Sequence of chain 1.W:
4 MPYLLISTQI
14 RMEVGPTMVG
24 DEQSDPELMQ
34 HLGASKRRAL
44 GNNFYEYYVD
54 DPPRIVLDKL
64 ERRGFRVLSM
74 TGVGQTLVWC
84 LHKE

Binding-site contacts:
Ligand atom O contacts residue GLN78 of chain 1.X at 2.9 Å (h-bond).
Ligand atom CD2 contacts residue GLN78 of chain 1.W at 3.4 Å.
Ligand atom O contacts residue VAL76 of chain 1.X at 3.5 Å (h-bond).
Ligand atom N contacts residue ILE13 of chain 1.W at 2.8 Å (h-bond).
Ligand atom CD2 contacts residue ILE13 of chain 1.W at 3.5 Å (hydrophobic).
Ligand atom CA contacts residue THR79 of chain 1.X at 3.6 Å.
Ligand atom OXT contacts residue GLU195 of chain 1.D at 3.8 Å.
Ligand atom OXT contacts residue GLY77 of chain 1.X at 3.9 Å.
Ligand atom C contacts residue GLN78 of chain 1.X at 3.7 Å.
Ligand atom CE2 contacts residue GLN78 of chain 1.W at 3.5 Å.
Ligand atom OXT contacts residue GLN78 of chain 1.X at 3.9 Å.
Ligand atom CZ contacts residue LEU80 of chain 1.W at 3.8 Å (hydrophobic).
Ligand atom C contacts residue THR79 of chain 1.X at 3.5 Å.
Ligand atom OXT contacts residue GLN78 of chain 1.W at 3.2 Å (h-bond).
Ligand atom CZ contacts residue ILE13 of chain 1.W at 3.9 Å (hydrophobic).
Ligand atom CE2 contacts residue ILE13 of chain 1.W at 3.4 Å (hydrophobic).
Ligand atom CG contacts residue ILE13 of chain 1.W at 3.4 Å (hydrophobic).
Ligand atom CZ contacts residue ARG14 of chain 1.W at 3.8 Å.
Ligand atom CA contacts residue GLN78 of chain 1.W at 3.6 Å.
Ligand atom N contacts residue GLU195 of chain 1.D at 2.8 Å (salt-bridge).
Ligand atom O contacts residue THR79 of chain 1.X at 2.7 Å (h-bond).
Ligand atom CA contacts residue ILE13 of chain 1.W at 3.6 Å (hydrophobic).
Ligand atom CE1 contacts residue VAL76 of chain 1.X at 3.9 Å (hydrophobic).
Ligand atom CE2 contacts residue GLN12 of chain 1.W at 3.9 Å.
Ligand atom CB contacts residue VAL76 of chain 1.X at 3.4 Å (hydrophobic).
Ligand atom CD1 contacts residue ILE13 of chain 1.W at 3.6 Å (hydrophobic).
Ligand atom CD2 contacts residue VAL76 of chain 1.X at 3.4 Å (hydrophobic).
Ligand atom C contacts residue GLN78 of chain 1.W at 3.9 Å.
Ligand atom C contacts residue VAL76 of chain 1.X at 3.9 Å (hydrophobic).
Ligand atom CE1 contacts residue MET15 of chain 1.W at 3.7 Å (hydrophobic).
Ligand atom CZ contacts residue MET15 of chain 1.W at 3.7 Å (hydrophobic).
Ligand atom CG contacts residue VAL76 of chain 1.X at 3.6 Å (hydrophobic).
Ligand atom OXT contacts residue PRO197 of chain 1.D at 3.6 Å.
Ligand atom CD1 contacts residue VAL76 of chain 1.X at 3.5 Å (hydrophobic).
Ligand atom C contacts residue GLY77 of chain 1.X at 4.0 Å.
Ligand atom N contacts residue GLN78 of chain 1.W at 2.8 Å (h-bond).
Ligand atom O contacts residue GLY77 of chain 1.X at 3.8 Å.
Ligand atom CB contacts residue ILE13 of chain 1.W at 4.0 Å (hydrophobic).
Ligand atom CB contacts residue GLN78 of chain 1.W at 3.5 Å.
Ligand atom CE1 contacts residue ILE13 of chain 1.W at 3.9 Å (hydrophobic).

Sequence of chain 1.X:
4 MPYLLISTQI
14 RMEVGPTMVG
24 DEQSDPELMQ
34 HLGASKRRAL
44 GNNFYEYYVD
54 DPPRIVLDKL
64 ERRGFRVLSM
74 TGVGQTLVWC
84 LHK

Sequence of chain 1.D:
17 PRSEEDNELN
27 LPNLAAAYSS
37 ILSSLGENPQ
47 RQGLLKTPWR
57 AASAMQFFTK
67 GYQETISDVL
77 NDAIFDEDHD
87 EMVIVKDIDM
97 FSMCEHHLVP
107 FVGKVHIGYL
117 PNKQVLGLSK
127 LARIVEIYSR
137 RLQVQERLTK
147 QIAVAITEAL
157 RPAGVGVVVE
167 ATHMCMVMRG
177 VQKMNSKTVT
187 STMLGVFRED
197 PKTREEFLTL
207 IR

This small molecule binds to this protein.
Small molecule (SMILES): N[C@@H](Cc1ccccc1)C(=O)O